Sequence of chain 2.A:
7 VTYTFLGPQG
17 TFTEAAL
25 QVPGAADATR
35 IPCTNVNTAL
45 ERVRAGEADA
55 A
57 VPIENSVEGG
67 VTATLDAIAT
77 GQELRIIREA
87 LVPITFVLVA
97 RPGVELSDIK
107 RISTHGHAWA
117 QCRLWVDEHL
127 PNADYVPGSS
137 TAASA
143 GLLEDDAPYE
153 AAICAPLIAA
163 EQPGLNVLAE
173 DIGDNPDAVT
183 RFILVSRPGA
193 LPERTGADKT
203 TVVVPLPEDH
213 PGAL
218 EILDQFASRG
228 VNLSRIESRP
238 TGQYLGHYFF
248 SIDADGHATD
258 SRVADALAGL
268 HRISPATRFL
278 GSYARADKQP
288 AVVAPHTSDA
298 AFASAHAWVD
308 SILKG

Binding-site contacts:
Ligand atom CZ contacts residue PHE247 of chain 2.A at 3.8 Å (hydrophobic).
Ligand atom O contacts residue ASN229 of chain 2.B at 3.4 Å (h-bond).
Ligand atom CE2 contacts residue SER231 of chain 2.B at 3.5 Å.
Ligand atom CB contacts residue PHE247 of chain 2.A at 3.9 Å (hydrophobic).
Ligand atom CZ contacts residue SER231 of chain 2.B at 3.7 Å.
Ligand atom CA contacts residue ASN229 of chain 2.B at 3.4 Å.
Ligand atom CZ contacts residue ARG232 of chain 2.B at 3.5 Å.
Ligand atom CD1 contacts residue PHE247 of chain 2.A at 3.8 Å (hydrophobic).
Ligand atom OXT contacts residue LEU216 of chain 2.A at 3.1 Å (h-bond).
Ligand atom OXT contacts residue ALA215 of chain 2.A at 3.1 Å (h-bond).
Ligand atom N contacts residue LEU230 of chain 2.B at 2.7 Å (h-bond).
Ligand atom CE1 contacts residue LEU216 of chain 2.A at 3.8 Å (hydrophobic).
Ligand atom CE2 contacts residue ARG232 of chain 2.B at 3.9 Å.
Ligand atom OXT contacts residue HIS212 of chain 2.A at 3.6 Å (h-bond).
Ligand atom C contacts residue HIS212 of chain 2.A at 3.3 Å.
Ligand atom CE1 contacts residue ILE233 of chain 2.B at 3.6 Å (hydrophobic).
Ligand atom CG contacts residue PHE247 of chain 2.A at 3.6 Å (hydrophobic).
Ligand atom CE2 contacts residue LEU230 of chain 2.B at 3.6 Å (hydrophobic).
Ligand atom CD2 contacts residue PHE247 of chain 2.A at 3.8 Å (hydrophobic).
Ligand atom CB contacts residue ASP211 of chain 2.A at 3.4 Å.
Ligand atom O contacts residue LEU230 of chain 2.B at 2.9 Å (h-bond).
Ligand atom CA contacts residue HIS212 of chain 2.A at 3.2 Å.
Ligand atom CZ contacts residue ILE233 of chain 2.B at 3.8 Å (hydrophobic).
Ligand atom N contacts residue ASN229 of chain 2.B at 2.5 Å (h-bond).
Ligand atom CD2 contacts residue LEU230 of chain 2.B at 3.3 Å (hydrophobic).
Ligand atom C contacts residue ASN229 of chain 2.B at 3.8 Å.
Ligand atom CD1 contacts residue LEU230 of chain 2.B at 3.8 Å (hydrophobic).
Ligand atom CA contacts residue LEU230 of chain 2.B at 3.8 Å (hydrophobic).
Ligand atom CE2 contacts residue PHE247 of chain 2.A at 3.8 Å (hydrophobic).
Ligand atom CE1 contacts residue PHE247 of chain 2.A at 3.8 Å (hydrophobic).
Ligand atom CE1 contacts residue LEU230 of chain 2.B at 3.7 Å (hydrophobic).
Ligand atom OXT contacts residue GLY214 of chain 2.A at 3.5 Å (h-bond).
Ligand atom CG contacts residue LEU230 of chain 2.B at 3.5 Å (hydrophobic).
Ligand atom CZ contacts residue SER235 of chain 2.A at 3.6 Å.
Ligand atom CB contacts residue LEU208 of chain 2.A at 3.8 Å (hydrophobic).
Ligand atom N contacts residue HIS212 of chain 2.A at 3.9 Å.
Ligand atom O contacts residue HIS212 of chain 2.A at 3.8 Å.
Ligand atom CD1 contacts residue LEU216 of chain 2.A at 3.7 Å (hydrophobic).
Ligand atom CA contacts residue ASP211 of chain 2.A at 3.3 Å.
Ligand atom N contacts residue ASP211 of chain 2.A at 2.7 Å (salt-bridge).

Sequence of chain 2.B:
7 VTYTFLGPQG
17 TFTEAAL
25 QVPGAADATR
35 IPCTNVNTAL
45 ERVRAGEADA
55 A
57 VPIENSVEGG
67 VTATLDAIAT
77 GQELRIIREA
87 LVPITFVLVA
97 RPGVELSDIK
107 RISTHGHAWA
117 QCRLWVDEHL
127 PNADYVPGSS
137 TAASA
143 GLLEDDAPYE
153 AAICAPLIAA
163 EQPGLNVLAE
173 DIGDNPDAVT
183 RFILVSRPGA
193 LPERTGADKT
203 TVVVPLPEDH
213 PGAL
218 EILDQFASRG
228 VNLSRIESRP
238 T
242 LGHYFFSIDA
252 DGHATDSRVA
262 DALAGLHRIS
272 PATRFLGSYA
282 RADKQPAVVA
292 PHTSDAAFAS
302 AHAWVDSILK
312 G

This protein binds this small molecule.
Small molecule (SMILES): N[C@@H](Cc1ccccc1)C(=O)O